Binding-site contacts:
Ligand atom O5 contacts residue ASN717 of chain 1.B at 2.3 Å (h-bond).
Ligand atom C5 contacts residue LEU922 of chain 1.B at 4.3 Å (hydrophobic).
Ligand atom C3 contacts residue ASN717 of chain 1.B at 3.8 Å.
Ligand atom C8 contacts residue LEU922 of chain 1.B at 3.7 Å (hydrophobic).
Ligand atom C4 contacts residue ASN717 of chain 1.B at 4.2 Å.
Ligand atom O5 contacts residue GLN1071 of chain 1.B at 4.1 Å.
Ligand atom C7 contacts residue LEU922 of chain 1.B at 3.9 Å (hydrophobic).
Ligand atom C1 contacts residue ASN717 of chain 1.B at 1.4 Å.
Ligand atom O7 contacts residue LEU922 of chain 1.B at 3.9 Å.
Ligand atom N2 contacts residue ASN717 of chain 1.B at 2.9 Å (h-bond).
Ligand atom C5 contacts residue ASN717 of chain 1.B at 3.6 Å.
Ligand atom O4 contacts residue LEU922 of chain 1.B at 4.5 Å.
Ligand atom C2 contacts residue ASN717 of chain 1.B at 2.4 Å.
Ligand atom C7 contacts residue ASN717 of chain 1.B at 3.8 Å.
Ligand atom O6 contacts residue GLN926 of chain 1.B at 4.3 Å.
Ligand atom C1 contacts residue GLN1071 of chain 1.B at 4.3 Å.
Ligand atom O7 contacts residue ASN717 of chain 1.B at 4.3 Å.

Sequence of chain 1.B:
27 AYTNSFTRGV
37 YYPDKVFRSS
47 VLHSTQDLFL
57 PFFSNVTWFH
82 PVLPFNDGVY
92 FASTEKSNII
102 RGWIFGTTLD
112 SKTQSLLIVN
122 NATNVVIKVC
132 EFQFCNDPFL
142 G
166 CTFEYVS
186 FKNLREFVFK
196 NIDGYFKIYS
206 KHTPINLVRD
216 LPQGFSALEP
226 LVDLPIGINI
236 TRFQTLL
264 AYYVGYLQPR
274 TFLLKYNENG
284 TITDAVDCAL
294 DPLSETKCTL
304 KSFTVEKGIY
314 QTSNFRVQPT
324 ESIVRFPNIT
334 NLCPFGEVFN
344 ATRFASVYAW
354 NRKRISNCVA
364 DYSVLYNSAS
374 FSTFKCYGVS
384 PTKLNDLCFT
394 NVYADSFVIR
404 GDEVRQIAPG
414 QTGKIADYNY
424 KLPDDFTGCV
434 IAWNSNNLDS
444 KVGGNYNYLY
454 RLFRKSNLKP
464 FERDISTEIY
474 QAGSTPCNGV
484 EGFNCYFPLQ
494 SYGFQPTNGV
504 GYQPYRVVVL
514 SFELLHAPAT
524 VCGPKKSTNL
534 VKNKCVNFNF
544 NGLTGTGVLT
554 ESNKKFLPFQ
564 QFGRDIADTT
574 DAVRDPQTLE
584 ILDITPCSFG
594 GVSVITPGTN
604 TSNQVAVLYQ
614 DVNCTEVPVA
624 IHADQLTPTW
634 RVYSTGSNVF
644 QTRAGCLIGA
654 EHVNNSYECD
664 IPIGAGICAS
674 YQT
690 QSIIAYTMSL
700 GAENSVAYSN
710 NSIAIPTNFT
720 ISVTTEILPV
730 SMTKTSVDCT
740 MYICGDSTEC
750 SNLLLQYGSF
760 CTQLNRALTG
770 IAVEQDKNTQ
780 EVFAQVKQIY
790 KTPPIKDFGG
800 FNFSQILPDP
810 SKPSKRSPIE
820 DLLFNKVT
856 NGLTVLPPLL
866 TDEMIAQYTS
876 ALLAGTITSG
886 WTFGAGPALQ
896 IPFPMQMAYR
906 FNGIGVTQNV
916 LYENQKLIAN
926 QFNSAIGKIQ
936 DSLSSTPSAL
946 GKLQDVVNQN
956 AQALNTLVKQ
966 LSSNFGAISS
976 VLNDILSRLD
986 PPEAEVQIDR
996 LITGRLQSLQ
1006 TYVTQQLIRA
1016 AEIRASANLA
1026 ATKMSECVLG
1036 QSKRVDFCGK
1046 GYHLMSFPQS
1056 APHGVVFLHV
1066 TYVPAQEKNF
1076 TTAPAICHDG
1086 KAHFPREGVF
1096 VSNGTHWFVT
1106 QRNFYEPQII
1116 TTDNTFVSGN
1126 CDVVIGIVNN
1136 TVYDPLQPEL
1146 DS

A protein and the small-molecule ligand that binds it are described below.
Small molecule (SMILES): CC(=O)N[C@H]1[C@H](O[C@H]2[C@H](O)[C@@H](NC(C)=O)CO[C@@H]2CO)O[C@H](CO)[C@@H](O[C@@H]2O[C@H](CO)[C@@H](O)[C@H](O)[C@@H]2O)[C@@H]1O